Binding-site contacts:
Ligand atom N01 contacts residue GLU296 of chain 1.A at 2.7 Å (salt-bridge).
Ligand atom N02 contacts residue TRP291 of chain 1.A at 2.6 Å (h-bond).
Ligand atom C21 contacts residue H4B1 of chain 1.D at 3.7 Å.
Ligand atom F13 contacts residue VAL271 of chain 1.A at 3.9 Å.
Ligand atom C13 contacts residue HEM1 of chain 1.C at 3.5 Å.
Ligand atom C02 contacts residue TRP291 of chain 1.A at 3.6 Å (hydrophobic).
Ligand atom C11 contacts residue VAL271 of chain 1.A at 3.8 Å (hydrophobic).
Ligand atom C07 contacts residue GLY290 of chain 1.A at 3.6 Å.
Ligand atom C12 contacts residue VAL271 of chain 1.A at 3.4 Å (hydrophobic).
Ligand atom C07 contacts residue HEM1 of chain 1.C at 3.5 Å.
Ligand atom C22 contacts residue MET40 of chain 1.A at 3.5 Å (hydrophobic).
Ligand atom N02 contacts residue PRO269 of chain 1.A at 3.9 Å.
Ligand atom C08 contacts residue VAL271 of chain 1.A at 3.9 Å (hydrophobic).
Ligand atom C07 contacts residue PHE288 of chain 1.A at 3.6 Å (hydrophobic).
Ligand atom C14 contacts residue HEM1 of chain 1.C at 3.7 Å.
Ligand atom C02 contacts residue GLU296 of chain 1.A at 3.5 Å.
Ligand atom N02 contacts residue HEM1 of chain 1.C at 3.3 Å.
Ligand atom C02 contacts residue HEM1 of chain 1.C at 3.6 Å.
Ligand atom C06 contacts residue GLU296 of chain 1.A at 3.5 Å.
Ligand atom C09 contacts residue GLU296 of chain 1.A at 3.5 Å.
Ligand atom F13 contacts residue MET274 of chain 1.A at 3.2 Å.
Ligand atom C07 contacts residue PRO269 of chain 1.A at 3.9 Å (hydrophobic).
Ligand atom C22 contacts residue TYR410 of chain 1.A at 3.6 Å (hydrophobic).
Ligand atom C12 contacts residue HEM1 of chain 1.C at 3.6 Å.
Ligand atom C09 contacts residue HEM1 of chain 1.C at 3.1 Å.
Ligand atom C13 contacts residue VAL271 of chain 1.A at 3.6 Å (hydrophobic).
Ligand atom C08 contacts residue GLU296 of chain 1.A at 3.5 Å.
Ligand atom C11 contacts residue HEM1 of chain 1.C at 3.3 Å.
Ligand atom C16 contacts residue HEM1 of chain 1.C at 3.0 Å.
Ligand atom F13 contacts residue PHE288 of chain 1.A at 3.7 Å.
Ligand atom C07 contacts residue SER289 of chain 1.A at 3.8 Å.
Ligand atom C03 contacts residue HEM1 of chain 1.C at 3.2 Å.
Ligand atom N02 contacts residue TYR292 of chain 1.A at 3.6 Å.
Ligand atom C04 contacts residue HEM1 of chain 1.C at 3.9 Å.
Ligand atom F13 contacts residue HEM1 of chain 1.C at 3.0 Å.
Ligand atom C03 contacts residue PRO269 of chain 1.A at 3.7 Å (hydrophobic).
Ligand atom N02 contacts residue GLU296 of chain 1.A at 2.7 Å (salt-bridge).
Ligand atom N01 contacts residue PRO269 of chain 1.A at 3.8 Å.
Ligand atom C05 contacts residue VAL271 of chain 1.A at 3.6 Å (hydrophobic).
Ligand atom C02 contacts residue PRO269 of chain 1.A at 3.7 Å (hydrophobic).

Sequence of chain 1.A:
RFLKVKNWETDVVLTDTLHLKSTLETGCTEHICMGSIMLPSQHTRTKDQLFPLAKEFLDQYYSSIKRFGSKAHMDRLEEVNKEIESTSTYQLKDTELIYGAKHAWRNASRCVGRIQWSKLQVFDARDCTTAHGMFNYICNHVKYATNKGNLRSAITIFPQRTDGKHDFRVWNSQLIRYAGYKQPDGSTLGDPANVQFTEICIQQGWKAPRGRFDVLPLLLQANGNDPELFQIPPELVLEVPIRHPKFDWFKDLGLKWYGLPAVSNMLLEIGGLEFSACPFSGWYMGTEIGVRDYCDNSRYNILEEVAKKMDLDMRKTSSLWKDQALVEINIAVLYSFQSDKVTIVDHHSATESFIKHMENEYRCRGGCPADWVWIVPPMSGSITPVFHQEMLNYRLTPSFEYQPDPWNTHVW

A protein and the small-molecule ligand that binds it are described below.
Small molecule (SMILES): Cc1cc(N)nc(CCc2cc(F)cc(C#CCN(C)C)c2)c1